Binding-site contacts:
Ligand atom OP3 contacts residue SER77 of chain 1.C at 4.5 Å.
Ligand atom O2 contacts residue ASN16 of chain 2.N at 4.2 Å.
Ligand atom C5' contacts residue ARG125 of chain 1.C at 4.0 Å.
Ligand atom O5' contacts residue ARG131 of chain 1.C at 2.8 Å (salt-bridge).
Ligand atom C3' contacts residue ARG125 of chain 1.C at 3.7 Å.
Ligand atom O5' contacts residue ARG125 of chain 1.C at 3.0 Å (salt-bridge).
Ligand atom C5 contacts residue ASN16 of chain 2.N at 4.4 Å.
Ligand atom N3 contacts residue ASN16 of chain 2.N at 3.2 Å (h-bond).
Ligand atom C5' contacts residue ARG131 of chain 1.C at 3.6 Å.
Ligand atom O4 contacts residue ASN16 of chain 2.N at 2.8 Å (h-bond).
Ligand atom C5 contacts residue ARG125 of chain 1.C at 4.3 Å.
Ligand atom OP2 contacts residue ARG131 of chain 1.C at 4.0 Å.
Ligand atom O3' contacts residue ARG125 of chain 1.C at 4.2 Å.
Ligand atom C6 contacts residue ARG125 of chain 1.C at 4.2 Å.
Ligand atom P contacts residue ARG131 of chain 1.C at 3.5 Å.
Ligand atom O4 contacts residue SER17 of chain 2.N at 3.7 Å.
Ligand atom C4 contacts residue ASN16 of chain 2.N at 3.2 Å.
Ligand atom C2 contacts residue ASN16 of chain 2.N at 4.3 Å.
Ligand atom OP1 contacts residue ILE23 of chain 2.N at 4.1 Å.
Ligand atom P contacts residue ARG125 of chain 1.C at 3.8 Å.
Ligand atom OP2 contacts residue MET76 of chain 1.C at 3.4 Å.
Ligand atom OP2 contacts residue SER77 of chain 1.C at 4.5 Å.
Ligand atom OP1 contacts residue ARG125 of chain 1.C at 3.1 Å (salt-bridge).
Ligand atom OP3 contacts residue ILE23 of chain 2.N at 3.6 Å.
Ligand atom OP2 contacts residue ILE23 of chain 2.N at 4.0 Å.
Ligand atom OP3 contacts residue ARG125 of chain 1.C at 3.1 Å.
Ligand atom P contacts residue ILE23 of chain 2.N at 4.2 Å.
Ligand atom OP1 contacts residue ARG131 of chain 1.C at 3.3 Å (salt-bridge).
Ligand atom C5' contacts residue SER77 of chain 1.C at 4.4 Å.
Ligand atom C5' contacts residue MET76 of chain 1.C at 4.3 Å (hydrophobic).

Sequence of chain 2.N:
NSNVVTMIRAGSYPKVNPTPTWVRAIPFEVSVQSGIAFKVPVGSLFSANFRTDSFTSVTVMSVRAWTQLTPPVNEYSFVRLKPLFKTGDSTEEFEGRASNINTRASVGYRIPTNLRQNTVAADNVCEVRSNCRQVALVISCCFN

A small-molecule ligand and the protein it binds are described below.
Small molecule (SMILES): CO[P](=O)(O)O[C@H]1[C@@H](O)[C@H](n2ccc(=O)[nH]c2=O)O[C@@H]1COP(=O)(O)O

Sequence of chain 1.C:
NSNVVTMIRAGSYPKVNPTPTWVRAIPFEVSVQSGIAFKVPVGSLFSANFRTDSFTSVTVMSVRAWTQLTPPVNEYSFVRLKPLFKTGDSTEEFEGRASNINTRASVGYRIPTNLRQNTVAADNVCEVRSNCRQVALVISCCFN